This small molecule binds to this protein.
Small molecule (SMILES): O=C(O)[C@@H]1CCCN1

Sequence of chain 3.B:
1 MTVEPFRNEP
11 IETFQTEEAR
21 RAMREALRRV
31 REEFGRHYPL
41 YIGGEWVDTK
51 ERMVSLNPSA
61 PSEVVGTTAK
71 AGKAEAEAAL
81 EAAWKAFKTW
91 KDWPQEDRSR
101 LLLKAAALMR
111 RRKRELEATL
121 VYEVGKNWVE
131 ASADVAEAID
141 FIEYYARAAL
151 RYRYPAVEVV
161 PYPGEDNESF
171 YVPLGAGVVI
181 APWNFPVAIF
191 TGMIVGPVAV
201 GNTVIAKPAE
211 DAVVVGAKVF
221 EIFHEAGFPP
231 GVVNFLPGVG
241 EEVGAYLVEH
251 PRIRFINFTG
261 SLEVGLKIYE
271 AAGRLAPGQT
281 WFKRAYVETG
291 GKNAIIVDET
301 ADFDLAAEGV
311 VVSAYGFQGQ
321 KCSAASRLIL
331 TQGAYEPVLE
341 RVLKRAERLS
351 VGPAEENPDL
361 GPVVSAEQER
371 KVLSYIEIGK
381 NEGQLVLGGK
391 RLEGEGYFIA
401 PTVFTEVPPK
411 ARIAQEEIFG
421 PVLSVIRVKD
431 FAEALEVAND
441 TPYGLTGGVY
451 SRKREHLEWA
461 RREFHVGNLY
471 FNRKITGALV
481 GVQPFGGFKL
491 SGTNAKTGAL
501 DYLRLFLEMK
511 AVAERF

Binding-site contacts:
Ligand atom CB contacts residue ILE189 of chain 3.B at 4.4 Å (hydrophobic).
Ligand atom CA contacts residue PHE185 of chain 3.B at 4.0 Å (hydrophobic).
Ligand atom CG contacts residue ILE189 of chain 3.B at 3.8 Å (hydrophobic).
Ligand atom CD contacts residue GLU137 of chain 3.B at 3.4 Å.
Ligand atom O contacts residue GLY477 of chain 3.B at 3.2 Å (h-bond).
Ligand atom O contacts residue THR476 of chain 3.B at 4.0 Å.
Ligand atom C contacts residue THR476 of chain 3.B at 4.2 Å.
Ligand atom C contacts residue ALA478 of chain 3.B at 3.6 Å (hydrophobic).
Ligand atom O contacts residue PHE485 of chain 3.B at 3.5 Å.
Ligand atom OXT contacts residue SER323 of chain 3.B at 2.7 Å (h-bond).
Ligand atom CA contacts residue ALA478 of chain 3.B at 4.3 Å (hydrophobic).
Ligand atom N contacts residue ALA478 of chain 3.B at 3.6 Å (h-bond).
Ligand atom CB contacts residue PHE485 of chain 3.B at 4.5 Å (hydrophobic).
Ligand atom CD contacts residue PHE485 of chain 3.B at 3.5 Å (hydrophobic).
Ligand atom CA contacts residue GLY477 of chain 3.B at 4.3 Å.
Ligand atom CD contacts residue ALA478 of chain 3.B at 4.4 Å (hydrophobic).
Ligand atom O contacts residue SER323 of chain 3.B at 3.8 Å.
Ligand atom OXT contacts residue ALA478 of chain 3.B at 4.2 Å.
Ligand atom C contacts residue PHE485 of chain 3.B at 4.4 Å (hydrophobic).
Ligand atom C contacts residue SER323 of chain 3.B at 3.5 Å.
Ligand atom OXT contacts residue GLY477 of chain 3.B at 2.8 Å (h-bond).
Ligand atom C contacts residue GLY477 of chain 3.B at 3.2 Å.
Ligand atom OXT contacts residue LYS321 of chain 3.B at 4.2 Å.
Ligand atom N contacts residue GLU137 of chain 3.B at 3.1 Å (salt-bridge).
Ligand atom CG contacts residue GLU137 of chain 3.B at 4.0 Å.
Ligand atom O contacts residue ALA478 of chain 3.B at 3.0 Å (h-bond).
Ligand atom OXT contacts residue THR476 of chain 3.B at 3.7 Å.
Ligand atom CA contacts residue GLU137 of chain 3.B at 3.9 Å.
Ligand atom OXT contacts residue PHE185 of chain 3.B at 4.3 Å.
Ligand atom CG contacts residue PHE485 of chain 3.B at 3.6 Å (hydrophobic).
Ligand atom CB contacts residue PHE185 of chain 3.B at 3.5 Å (hydrophobic).